Binding-site contacts:
Ligand atom C7 contacts residue ASN684 of chain 1.A at 3.7 Å.
Ligand atom C5 contacts residue ASN684 of chain 1.A at 3.7 Å.
Ligand atom C4 contacts residue ASN684 of chain 1.A at 4.3 Å.
Ligand atom C3 contacts residue ASN684 of chain 1.A at 3.8 Å.
Ligand atom O5 contacts residue GLN683 of chain 1.A at 3.9 Å.
Ligand atom N2 contacts residue ASN684 of chain 1.A at 2.8 Å (h-bond).
Ligand atom C1 contacts residue ASN684 of chain 1.A at 1.4 Å.
Ligand atom C6 contacts residue GLN683 of chain 1.A at 4.1 Å.
Ligand atom C2 contacts residue ASN684 of chain 1.A at 2.4 Å.
Ligand atom O5 contacts residue ASN684 of chain 1.A at 2.5 Å (h-bond).
Ligand atom O7 contacts residue ASN684 of chain 1.A at 4.1 Å.
Ligand atom O6 contacts residue GLN683 of chain 1.A at 3.4 Å (h-bond).

The small molecule below binds the protein below.
Small molecule (SMILES): CC(=O)N[C@@H]1[C@@H](O)[C@H](O)[C@@H](CO)O[C@H]1O

Sequence of chain 1.A:
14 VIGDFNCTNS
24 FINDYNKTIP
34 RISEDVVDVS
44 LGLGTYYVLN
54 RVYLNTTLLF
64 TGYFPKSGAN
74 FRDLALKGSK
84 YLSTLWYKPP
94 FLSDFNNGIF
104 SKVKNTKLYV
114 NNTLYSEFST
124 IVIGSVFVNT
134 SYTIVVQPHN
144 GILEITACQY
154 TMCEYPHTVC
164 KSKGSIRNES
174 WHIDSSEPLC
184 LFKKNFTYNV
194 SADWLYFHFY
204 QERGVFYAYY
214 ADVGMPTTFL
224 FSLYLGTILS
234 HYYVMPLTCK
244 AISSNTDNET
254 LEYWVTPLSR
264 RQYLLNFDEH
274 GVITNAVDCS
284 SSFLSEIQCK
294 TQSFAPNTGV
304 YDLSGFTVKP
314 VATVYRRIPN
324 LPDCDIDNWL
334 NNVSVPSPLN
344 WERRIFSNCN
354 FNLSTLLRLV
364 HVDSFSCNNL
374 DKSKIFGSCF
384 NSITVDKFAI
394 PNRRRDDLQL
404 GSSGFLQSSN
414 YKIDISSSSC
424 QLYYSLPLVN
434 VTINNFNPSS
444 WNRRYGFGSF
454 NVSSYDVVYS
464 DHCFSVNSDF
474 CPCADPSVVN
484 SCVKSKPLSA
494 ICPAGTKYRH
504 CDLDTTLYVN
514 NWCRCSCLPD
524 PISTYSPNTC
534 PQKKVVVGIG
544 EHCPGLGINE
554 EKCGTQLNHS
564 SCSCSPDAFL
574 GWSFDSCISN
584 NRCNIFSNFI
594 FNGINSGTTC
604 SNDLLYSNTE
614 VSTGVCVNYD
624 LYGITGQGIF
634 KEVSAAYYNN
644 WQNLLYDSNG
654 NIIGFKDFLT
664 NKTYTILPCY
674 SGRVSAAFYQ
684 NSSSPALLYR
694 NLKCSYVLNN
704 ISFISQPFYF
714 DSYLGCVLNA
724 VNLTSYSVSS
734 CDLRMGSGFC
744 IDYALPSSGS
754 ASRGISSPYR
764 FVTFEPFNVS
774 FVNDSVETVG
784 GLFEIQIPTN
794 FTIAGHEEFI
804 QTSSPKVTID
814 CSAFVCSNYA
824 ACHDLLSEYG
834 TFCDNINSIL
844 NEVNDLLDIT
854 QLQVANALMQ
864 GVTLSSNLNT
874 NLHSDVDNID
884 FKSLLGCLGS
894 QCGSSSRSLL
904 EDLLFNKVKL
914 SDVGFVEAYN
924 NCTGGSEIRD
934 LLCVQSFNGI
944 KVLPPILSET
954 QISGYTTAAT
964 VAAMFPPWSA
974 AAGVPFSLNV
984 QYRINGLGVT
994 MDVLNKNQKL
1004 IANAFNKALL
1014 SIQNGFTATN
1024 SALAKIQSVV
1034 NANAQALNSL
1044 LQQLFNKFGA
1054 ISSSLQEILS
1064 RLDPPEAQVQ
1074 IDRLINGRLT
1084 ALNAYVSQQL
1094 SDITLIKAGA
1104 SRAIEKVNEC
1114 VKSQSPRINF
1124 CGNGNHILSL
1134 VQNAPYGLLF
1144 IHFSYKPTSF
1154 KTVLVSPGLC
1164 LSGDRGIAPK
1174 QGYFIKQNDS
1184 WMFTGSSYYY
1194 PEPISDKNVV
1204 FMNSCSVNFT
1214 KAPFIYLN